Sequence of chain 1.A:
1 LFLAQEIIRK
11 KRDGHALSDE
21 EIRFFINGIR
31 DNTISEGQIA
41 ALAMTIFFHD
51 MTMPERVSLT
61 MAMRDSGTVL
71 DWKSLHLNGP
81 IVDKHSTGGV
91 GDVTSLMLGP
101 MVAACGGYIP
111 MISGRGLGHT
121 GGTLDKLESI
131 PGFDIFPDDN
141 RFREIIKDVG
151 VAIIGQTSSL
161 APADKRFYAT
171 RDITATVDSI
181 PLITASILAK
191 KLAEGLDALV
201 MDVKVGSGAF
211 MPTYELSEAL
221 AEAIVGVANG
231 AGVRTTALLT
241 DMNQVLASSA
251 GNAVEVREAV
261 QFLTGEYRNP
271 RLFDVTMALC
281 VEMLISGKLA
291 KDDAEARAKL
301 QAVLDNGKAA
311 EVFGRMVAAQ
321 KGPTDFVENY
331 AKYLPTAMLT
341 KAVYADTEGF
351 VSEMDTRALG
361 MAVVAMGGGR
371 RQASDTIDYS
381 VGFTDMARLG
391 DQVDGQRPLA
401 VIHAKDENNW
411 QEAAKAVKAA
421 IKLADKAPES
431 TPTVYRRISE

This small molecule binds to this protein.
Small molecule (SMILES): N=[N+]=N[C@H]1[C@@H](F)[C@H](n2ccc(=O)[nH]c2=O)O[C@@H]1CO

Binding-site contacts:
Ligand atom O4 contacts residue TYR168 of chain 1.A at 4.0 Å.
Ligand atom C4' contacts residue PHE210 of chain 1.A at 3.6 Å (hydrophobic).
Ligand atom N18 contacts residue PHE210 of chain 1.A at 3.3 Å.
Ligand atom O2 contacts residue TYR168 of chain 1.A at 4.0 Å.
Ligand atom C2 contacts residue TYR168 of chain 1.A at 3.6 Å (hydrophobic).
Ligand atom C4 contacts residue TYR168 of chain 1.A at 3.7 Å (hydrophobic).
Ligand atom N19 contacts residue THR87 of chain 1.A at 3.4 Å.
Ligand atom O2 contacts residue SER186 of chain 1.A at 3.4 Å.
Ligand atom C5 contacts residue TYR168 of chain 1.A at 3.9 Å (hydrophobic).
Ligand atom C6 contacts residue TYR168 of chain 1.A at 3.8 Å (hydrophobic).
Ligand atom C6 contacts residue LEU117 of chain 1.A at 3.9 Å (hydrophobic).
Ligand atom N19 contacts residue LEU220 of chain 1.A at 3.4 Å.
Ligand atom N19 contacts residue MET211 of chain 1.A at 3.9 Å.
Ligand atom C2 contacts residue SER186 of chain 1.A at 3.5 Å.
Ligand atom O2 contacts residue ILE183 of chain 1.A at 3.9 Å.
Ligand atom N1 contacts residue TYR168 of chain 1.A at 3.7 Å.
Ligand atom C3' contacts residue PHE210 of chain 1.A at 3.8 Å (hydrophobic).
Ligand atom C5 contacts residue LEU117 of chain 1.A at 3.8 Å (hydrophobic).
Ligand atom C4 contacts residue SER186 of chain 1.A at 3.6 Å.
Ligand atom N3 contacts residue TYR168 of chain 1.A at 3.4 Å.
Ligand atom C5' contacts residue PHE210 of chain 1.A at 3.6 Å (hydrophobic).
Ligand atom O4 contacts residue LYS190 of chain 1.A at 3.0 Å (salt-bridge).
Ligand atom F2' contacts residue ILE187 of chain 1.A at 3.7 Å.
Ligand atom N19 contacts residue PHE210 of chain 1.A at 3.7 Å.
Ligand atom C4' contacts residue VAL177 of chain 1.A at 3.7 Å (hydrophobic).
Ligand atom O2 contacts residue ARG171 of chain 1.A at 3.1 Å (salt-bridge).
Ligand atom O4 contacts residue SER186 of chain 1.A at 3.6 Å (h-bond).
Ligand atom C2 contacts residue ARG171 of chain 1.A at 3.8 Å.
Ligand atom N3 contacts residue ARG171 of chain 1.A at 4.0 Å.
Ligand atom N18 contacts residue ILE183 of chain 1.A at 4.0 Å.
Ligand atom N3 contacts residue LYS190 of chain 1.A at 3.8 Å.
Ligand atom F2' contacts residue ILE183 of chain 1.A at 3.5 Å.
Ligand atom N3' contacts residue PHE210 of chain 1.A at 3.3 Å.
Ligand atom O4' contacts residue TYR168 of chain 1.A at 4.0 Å.
Ligand atom N3' contacts residue ILE183 of chain 1.A at 3.9 Å.
Ligand atom N3 contacts residue SER186 of chain 1.A at 2.7 Å (h-bond).
Ligand atom C4 contacts residue LYS190 of chain 1.A at 3.6 Å.
Ligand atom O4' contacts residue VAL177 of chain 1.A at 3.3 Å.
Ligand atom O4 contacts residue ASP164 of chain 1.A at 3.8 Å.
Ligand atom O5' contacts residue LEU117 of chain 1.A at 4.0 Å.